A protein and the small-molecule ligand that binds it are described below.
Small molecule (SMILES): COc1ccc(C2=NC[C@@H](C)N2)c(O)c1

Sequence of chain 1.A:
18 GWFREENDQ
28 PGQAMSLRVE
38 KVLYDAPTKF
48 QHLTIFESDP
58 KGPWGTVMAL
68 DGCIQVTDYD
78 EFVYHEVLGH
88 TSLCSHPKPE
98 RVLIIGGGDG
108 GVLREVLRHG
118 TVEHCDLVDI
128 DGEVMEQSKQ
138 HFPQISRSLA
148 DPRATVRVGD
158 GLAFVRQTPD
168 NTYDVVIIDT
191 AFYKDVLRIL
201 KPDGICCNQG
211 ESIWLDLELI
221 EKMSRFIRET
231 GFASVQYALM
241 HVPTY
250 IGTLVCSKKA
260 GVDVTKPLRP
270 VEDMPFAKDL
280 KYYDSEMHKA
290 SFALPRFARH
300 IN

Binding-site contacts:
Ligand atom C2 contacts residue ASP77 of chain 1.A at 4.2 Å.
Ligand atom C2 contacts residue THR244 of chain 1.A at 4.0 Å.
Ligand atom N3 contacts residue THR74 of chain 1.A at 4.2 Å.
Ligand atom C6 contacts residue TRP61 of chain 1.A at 3.9 Å (hydrophobic).
Ligand atom C12 contacts residue ILE250 of chain 1.A at 4.1 Å (hydrophobic).
Ligand atom C13 contacts residue ILE71 of chain 1.A at 4.1 Å (hydrophobic).
Ligand atom C15 contacts residue GLN30 of chain 1.B at 3.4 Å.
Ligand atom C9 contacts residue ILE71 of chain 1.A at 3.6 Å (hydrophobic).
Ligand atom C15 contacts residue LEU34 of chain 1.A at 3.8 Å (hydrophobic).
Ligand atom O10 contacts residue GLU22 of chain 1.A at 2.8 Å (salt-bridge).
Ligand atom N4 contacts residue ILE71 of chain 1.A at 3.8 Å.
Ligand atom C15 contacts residue TRP61 of chain 1.A at 3.6 Å (hydrophobic).
Ligand atom O14 contacts residue MET32 of chain 1.A at 3.4 Å.
Ligand atom C6 contacts residue THR74 of chain 1.A at 3.7 Å.
Ligand atom N3 contacts residue ASP77 of chain 1.A at 2.9 Å (salt-bridge).
Ligand atom C11 contacts residue TRP61 of chain 1.A at 3.6 Å (hydrophobic).
Ligand atom C1 contacts residue ILE71 of chain 1.A at 3.6 Å (hydrophobic).
Ligand atom C2 contacts residue ILE71 of chain 1.A at 3.7 Å (hydrophobic).
Ligand atom C15 contacts residue THR244 of chain 1.A at 3.8 Å.
Ligand atom O10 contacts residue ILE71 of chain 1.A at 3.8 Å.
Ligand atom C13 contacts residue LEU34 of chain 1.A at 4.2 Å (hydrophobic).
Ligand atom C15 contacts residue MET32 of chain 1.A at 3.8 Å (hydrophobic).
Ligand atom C5 contacts residue GLU22 of chain 1.A at 3.5 Å.
Ligand atom C8 contacts residue ILE71 of chain 1.A at 3.7 Å (hydrophobic).
Ligand atom C1 contacts residue ASP77 of chain 1.A at 3.8 Å.
Ligand atom C9 contacts residue MET32 of chain 1.A at 4.1 Å (hydrophobic).
Ligand atom C5 contacts residue ILE71 of chain 1.A at 3.9 Å (hydrophobic).
Ligand atom O14 contacts residue LEU34 of chain 1.A at 3.6 Å.
Ligand atom C9 contacts residue GLU22 of chain 1.A at 3.5 Å.
Ligand atom C7 contacts residue ASP77 of chain 1.A at 3.7 Å.
Ligand atom N3 contacts residue ILE71 of chain 1.A at 3.9 Å.
Ligand atom C1 contacts residue THR244 of chain 1.A at 4.2 Å.
Ligand atom C13 contacts residue MET32 of chain 1.A at 4.3 Å (hydrophobic).
Ligand atom C7 contacts residue TYR81 of chain 1.A at 3.7 Å (hydrophobic).
Ligand atom C5 contacts residue THR244 of chain 1.A at 4.3 Å.
Ligand atom C11 contacts residue THR74 of chain 1.A at 4.2 Å.
Ligand atom C7 contacts residue GLN72 of chain 1.A at 4.2 Å.
Ligand atom C6 contacts residue ILE71 of chain 1.A at 4.2 Å (hydrophobic).
Ligand atom N3 contacts residue TYR81 of chain 1.A at 4.3 Å.
Ligand atom C6 contacts residue ASP77 of chain 1.A at 3.6 Å.

Sequence of chain 1.B:
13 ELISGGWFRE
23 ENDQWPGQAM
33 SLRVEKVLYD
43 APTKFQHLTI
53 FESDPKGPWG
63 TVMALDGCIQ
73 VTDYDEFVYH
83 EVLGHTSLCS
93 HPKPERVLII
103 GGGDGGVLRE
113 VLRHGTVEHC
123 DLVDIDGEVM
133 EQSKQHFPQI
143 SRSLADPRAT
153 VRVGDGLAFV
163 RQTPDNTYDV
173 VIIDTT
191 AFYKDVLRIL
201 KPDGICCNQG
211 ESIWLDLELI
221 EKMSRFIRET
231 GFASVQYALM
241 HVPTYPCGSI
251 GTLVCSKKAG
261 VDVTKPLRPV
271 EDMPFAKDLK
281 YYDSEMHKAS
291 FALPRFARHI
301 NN